Binding-site contacts:
Ligand atom C3 contacts residue HIS158 of chain 7.D at 4.4 Å.
Ligand atom C2 contacts residue ASN154 of chain 7.D at 2.5 Å.
Ligand atom C6 contacts residue HIS158 of chain 7.D at 4.3 Å.
Ligand atom N2 contacts residue ASN154 of chain 7.D at 2.8 Å (h-bond).
Ligand atom C2 contacts residue HIS158 of chain 7.D at 3.7 Å.
Ligand atom C1 contacts residue HIS158 of chain 7.D at 3.9 Å.
Ligand atom C1 contacts residue ASN154 of chain 7.D at 1.4 Å.
Ligand atom O5 contacts residue HIS158 of chain 7.D at 3.5 Å.
Ligand atom C8 contacts residue VAL153 of chain 7.D at 3.2 Å (hydrophobic).
Ligand atom O7 contacts residue GLY150 of chain 7.D at 3.4 Å.
Ligand atom O3 contacts residue HIS148 of chain 7.D at 3.7 Å.
Ligand atom O5 contacts residue ASN154 of chain 7.D at 2.4 Å (h-bond).
Ligand atom C5 contacts residue ASN154 of chain 7.D at 3.7 Å.
Ligand atom C7 contacts residue VAL153 of chain 7.D at 3.6 Å (hydrophobic).
Ligand atom C7 contacts residue SER149 of chain 7.D at 4.4 Å.
Ligand atom O7 contacts residue SER149 of chain 7.D at 3.4 Å (h-bond).
Ligand atom C3 contacts residue ASN154 of chain 7.D at 3.8 Å.
Ligand atom O7 contacts residue ASN154 of chain 7.D at 4.2 Å.
Ligand atom O6 contacts residue GLY157 of chain 7.D at 3.1 Å.
Ligand atom O6 contacts residue ASN154 of chain 7.D at 4.2 Å.
Ligand atom C7 contacts residue ASN154 of chain 7.D at 3.2 Å.
Ligand atom O6 contacts residue HIS158 of chain 7.D at 4.2 Å.
Ligand atom C4 contacts residue ASN154 of chain 7.D at 4.3 Å.
Ligand atom C8 contacts residue ASN154 of chain 7.D at 3.1 Å.
Ligand atom C5 contacts residue HIS158 of chain 7.D at 4.2 Å.
Ligand atom C6 contacts residue GLY157 of chain 7.D at 3.9 Å.
Ligand atom O7 contacts residue VAL153 of chain 7.D at 3.3 Å.
Ligand atom C4 contacts residue HIS158 of chain 7.D at 4.1 Å.

Sequence of chain 7.D:
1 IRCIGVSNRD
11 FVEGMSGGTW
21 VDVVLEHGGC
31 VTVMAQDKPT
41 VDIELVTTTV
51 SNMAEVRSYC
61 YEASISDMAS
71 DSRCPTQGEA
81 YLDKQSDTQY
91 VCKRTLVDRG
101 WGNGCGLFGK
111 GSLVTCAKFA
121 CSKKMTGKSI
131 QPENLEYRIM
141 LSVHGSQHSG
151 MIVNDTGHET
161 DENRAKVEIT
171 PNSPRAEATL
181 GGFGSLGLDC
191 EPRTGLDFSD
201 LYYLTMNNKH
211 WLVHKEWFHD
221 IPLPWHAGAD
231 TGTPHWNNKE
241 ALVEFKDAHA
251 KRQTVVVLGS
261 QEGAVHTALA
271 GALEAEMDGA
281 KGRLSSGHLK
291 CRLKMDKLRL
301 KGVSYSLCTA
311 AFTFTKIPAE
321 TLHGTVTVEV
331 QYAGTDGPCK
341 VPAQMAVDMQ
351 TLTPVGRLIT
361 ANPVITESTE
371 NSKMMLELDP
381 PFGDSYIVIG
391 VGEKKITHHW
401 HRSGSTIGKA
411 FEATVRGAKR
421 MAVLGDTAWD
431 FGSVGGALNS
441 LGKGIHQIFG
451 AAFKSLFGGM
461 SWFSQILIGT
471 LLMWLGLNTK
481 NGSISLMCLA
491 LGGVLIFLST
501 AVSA

A protein and the small-molecule ligand that binds it are described below.
Small molecule (SMILES): CC(=O)N[C@@H]1[C@@H](O)[C@H](O)[C@@H](CO)O[C@H]1O